Sequence of chain 2.B:
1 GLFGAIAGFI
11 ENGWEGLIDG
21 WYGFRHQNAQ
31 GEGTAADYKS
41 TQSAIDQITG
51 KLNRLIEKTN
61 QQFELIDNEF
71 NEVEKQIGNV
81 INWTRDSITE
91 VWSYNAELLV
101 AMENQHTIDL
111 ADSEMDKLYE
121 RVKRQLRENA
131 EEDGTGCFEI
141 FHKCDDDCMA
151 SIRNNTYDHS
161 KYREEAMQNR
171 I

Sequence of chain 2.A:
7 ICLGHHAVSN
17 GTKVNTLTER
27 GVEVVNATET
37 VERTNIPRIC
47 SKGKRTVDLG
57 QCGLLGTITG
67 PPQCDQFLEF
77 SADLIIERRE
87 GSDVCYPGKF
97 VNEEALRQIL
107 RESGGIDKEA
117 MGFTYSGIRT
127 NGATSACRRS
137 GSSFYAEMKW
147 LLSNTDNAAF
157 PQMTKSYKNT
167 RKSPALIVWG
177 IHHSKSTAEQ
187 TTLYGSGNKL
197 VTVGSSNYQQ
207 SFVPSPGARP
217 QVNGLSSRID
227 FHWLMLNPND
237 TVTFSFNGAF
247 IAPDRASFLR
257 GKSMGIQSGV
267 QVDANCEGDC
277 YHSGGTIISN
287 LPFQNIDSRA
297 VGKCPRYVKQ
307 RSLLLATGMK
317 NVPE

Binding-site contacts:
Ligand atom O6 contacts residue ASN32 of chain 2.A at 4.1 Å.
Ligand atom O5 contacts residue THR313 of chain 2.A at 3.8 Å.
Ligand atom O6 contacts residue LEU52 of chain 2.B at 3.7 Å.
Ligand atom C4 contacts residue ASN32 of chain 2.A at 4.0 Å.
Ligand atom C5 contacts residue ASN32 of chain 2.A at 3.7 Å.
Ligand atom C5 contacts residue THR34 of chain 2.A at 4.3 Å.
Ligand atom C7 contacts residue ASN32 of chain 2.A at 3.5 Å.
Ligand atom C6 contacts residue ASN32 of chain 2.A at 4.3 Å.
Ligand atom C1 contacts residue ALA33 of chain 2.A at 4.5 Å (hydrophobic).
Ligand atom C2 contacts residue ASN32 of chain 2.A at 2.5 Å.
Ligand atom N2 contacts residue ASN32 of chain 2.A at 3.2 Å (h-bond).
Ligand atom O6 contacts residue THR34 of chain 2.A at 4.3 Å.
Ligand atom C5 contacts residue ALA33 of chain 2.A at 4.4 Å (hydrophobic).
Ligand atom O5 contacts residue ALA33 of chain 2.A at 3.6 Å.
Ligand atom C1 contacts residue THR313 of chain 2.A at 4.2 Å.
Ligand atom O7 contacts residue ASN32 of chain 2.A at 3.3 Å (h-bond).
Ligand atom C6 contacts residue THR313 of chain 2.A at 4.3 Å.
Ligand atom C6 contacts residue THR34 of chain 2.A at 3.4 Å.
Ligand atom C1 contacts residue ASN32 of chain 2.A at 1.4 Å.
Ligand atom O6 contacts residue THR313 of chain 2.A at 3.8 Å.
Ligand atom C3 contacts residue ASN32 of chain 2.A at 3.7 Å.
Ligand atom O5 contacts residue ASN32 of chain 2.A at 2.4 Å (h-bond).

A small-molecule ligand and the protein it binds are described below.
Small molecule (SMILES): CC(=O)N[C@@H]1[C@@H](O)[C@H](O)[C@@H](CO)O[C@H]1O